Binding-site contacts:
Ligand atom O7 contacts residue LEU690 of chain 1.F at 4.0 Å.
Ligand atom O7 contacts residue ASN702 of chain 1.F at 3.2 Å (h-bond).
Ligand atom O5 contacts residue ASN702 of chain 1.F at 2.4 Å (h-bond).
Ligand atom C8 contacts residue GLN691 of chain 1.F at 3.4 Å.
Ligand atom C8 contacts residue ASN702 of chain 1.F at 4.5 Å.
Ligand atom C8 contacts residue LEU8 of chain 1.E at 3.7 Å (hydrophobic).
Ligand atom C5 contacts residue ASN702 of chain 1.F at 3.7 Å.
Ligand atom N2 contacts residue LEU8 of chain 1.E at 3.9 Å.
Ligand atom C7 contacts residue LEU8 of chain 1.E at 4.1 Å (hydrophobic).
Ligand atom C8 contacts residue LEU690 of chain 1.F at 4.0 Å (hydrophobic).
Ligand atom C7 contacts residue LEU690 of chain 1.F at 4.3 Å (hydrophobic).
Ligand atom C3 contacts residue ASN702 of chain 1.F at 3.8 Å.
Ligand atom C4 contacts residue ASN702 of chain 1.F at 4.2 Å.
Ligand atom C1 contacts residue SER704 of chain 1.F at 4.3 Å.
Ligand atom O5 contacts residue SER704 of chain 1.F at 4.0 Å.
Ligand atom N2 contacts residue ASN702 of chain 1.F at 2.9 Å (h-bond).
Ligand atom C7 contacts residue ASN702 of chain 1.F at 3.3 Å.
Ligand atom C5 contacts residue SER704 of chain 1.F at 4.2 Å.
Ligand atom C1 contacts residue ASN702 of chain 1.F at 1.5 Å.
Ligand atom C8 contacts residue THR692 of chain 1.F at 4.2 Å.
Ligand atom C7 contacts residue GLN691 of chain 1.F at 4.4 Å.
Ligand atom C8 contacts residue LEU700 of chain 1.F at 4.2 Å (hydrophobic).
Ligand atom C2 contacts residue ASN702 of chain 1.F at 2.5 Å.

Sequence of chain 1.E:
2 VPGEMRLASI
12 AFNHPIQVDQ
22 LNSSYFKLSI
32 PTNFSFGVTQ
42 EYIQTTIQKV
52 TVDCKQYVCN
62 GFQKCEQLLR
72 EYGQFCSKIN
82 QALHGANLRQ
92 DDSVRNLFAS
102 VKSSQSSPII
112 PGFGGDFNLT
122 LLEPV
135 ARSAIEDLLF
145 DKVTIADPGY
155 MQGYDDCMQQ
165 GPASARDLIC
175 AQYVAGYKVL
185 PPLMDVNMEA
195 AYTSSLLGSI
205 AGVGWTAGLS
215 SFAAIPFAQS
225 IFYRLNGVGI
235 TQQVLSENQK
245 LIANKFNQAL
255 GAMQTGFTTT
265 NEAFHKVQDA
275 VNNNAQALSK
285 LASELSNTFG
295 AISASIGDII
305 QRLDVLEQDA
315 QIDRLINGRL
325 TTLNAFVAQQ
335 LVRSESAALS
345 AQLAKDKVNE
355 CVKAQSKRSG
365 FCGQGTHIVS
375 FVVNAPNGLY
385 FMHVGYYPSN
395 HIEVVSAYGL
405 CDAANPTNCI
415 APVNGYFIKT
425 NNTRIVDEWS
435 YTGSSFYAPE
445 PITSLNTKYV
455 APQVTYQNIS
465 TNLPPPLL

Sequence of chain 1.F:
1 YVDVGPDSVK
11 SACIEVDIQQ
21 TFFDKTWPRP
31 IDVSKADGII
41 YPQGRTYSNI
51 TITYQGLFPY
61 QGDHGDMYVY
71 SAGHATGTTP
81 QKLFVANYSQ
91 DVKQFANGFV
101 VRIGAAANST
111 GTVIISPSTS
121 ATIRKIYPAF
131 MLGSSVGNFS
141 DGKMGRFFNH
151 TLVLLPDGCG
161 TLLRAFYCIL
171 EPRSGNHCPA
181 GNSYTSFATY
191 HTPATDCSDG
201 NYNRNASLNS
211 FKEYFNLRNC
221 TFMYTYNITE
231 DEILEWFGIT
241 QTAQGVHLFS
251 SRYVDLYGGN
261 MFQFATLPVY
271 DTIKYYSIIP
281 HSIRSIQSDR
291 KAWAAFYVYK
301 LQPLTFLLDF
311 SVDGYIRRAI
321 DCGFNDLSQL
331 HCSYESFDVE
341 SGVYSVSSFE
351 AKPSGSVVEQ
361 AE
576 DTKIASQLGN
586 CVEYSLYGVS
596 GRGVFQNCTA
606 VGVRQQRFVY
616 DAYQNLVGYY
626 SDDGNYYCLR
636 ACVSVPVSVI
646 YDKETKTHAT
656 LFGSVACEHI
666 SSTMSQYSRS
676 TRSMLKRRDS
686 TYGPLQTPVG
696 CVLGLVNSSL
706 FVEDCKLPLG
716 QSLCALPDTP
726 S

This protein binds this small molecule.
Small molecule (SMILES): CC(=O)N[C@@H]1[C@@H](O)[C@H](O)[C@@H](CO)O[C@H]1O